Sequence of chain 55.C:
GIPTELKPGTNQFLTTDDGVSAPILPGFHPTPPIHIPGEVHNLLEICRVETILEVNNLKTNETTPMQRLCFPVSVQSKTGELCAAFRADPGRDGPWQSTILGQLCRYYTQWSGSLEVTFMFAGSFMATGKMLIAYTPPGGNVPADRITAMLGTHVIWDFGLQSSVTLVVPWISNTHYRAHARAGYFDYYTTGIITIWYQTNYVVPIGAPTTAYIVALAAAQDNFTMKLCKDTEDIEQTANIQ

Binding-site contacts:
Ligand atom CAA contacts residue VAL179 of chain 54.A at 3.5 Å (hydrophobic).
Ligand atom NBD contacts residue TRP203 of chain 54.A at 3.6 Å.
Ligand atom NBC contacts residue ASN228 of chain 54.A at 3.7 Å.
Ligand atom CAS contacts residue TRP203 of chain 54.A at 3.4 Å (hydrophobic).
Ligand atom CAE contacts residue ASN228 of chain 54.A at 3.6 Å.
Ligand atom CAS contacts residue ASN228 of chain 54.A at 3.5 Å.
Ligand atom CAG contacts residue ASN228 of chain 54.A at 3.3 Å.
Ligand atom CAO contacts residue MET230 of chain 54.A at 3.6 Å (hydrophobic).
Ligand atom OAW contacts residue MET195 of chain 54.A at 3.4 Å.
Ligand atom CAK contacts residue PHE135 of chain 54.A at 3.3 Å (hydrophobic).
Ligand atom CAS contacts residue TYR201 of chain 54.A at 3.9 Å (hydrophobic).
Ligand atom CBA contacts residue ASN228 of chain 54.A at 3.7 Å.
Ligand atom CAF contacts residue MET114 of chain 54.A at 3.1 Å (hydrophobic).
Ligand atom CAR contacts residue ASN228 of chain 54.A at 3.7 Å.
Ligand atom NBD contacts residue ASN228 of chain 54.A at 3.7 Å.
Ligand atom CAM contacts residue TYR155 of chain 54.A at 3.9 Å (hydrophobic).
Ligand atom CAE contacts residue GLN202 of chain 54.A at 3.6 Å.
Ligand atom CAQ contacts residue LEU113 of chain 54.A at 3.6 Å (hydrophobic).
Ligand atom CAN contacts residue ILE111 of chain 54.A at 3.8 Å (hydrophobic).
Ligand atom CAG contacts residue GLN202 of chain 54.A at 3.5 Å.
Ligand atom CAJ contacts residue TYR155 of chain 54.A at 3.5 Å (hydrophobic).
Ligand atom CAA contacts residue PRO177 of chain 54.A at 3.2 Å (hydrophobic).
Ligand atom CAL contacts residue ILE111 of chain 54.A at 3.9 Å (hydrophobic).
Ligand atom NAU contacts residue MET114 of chain 54.A at 3.9 Å.
Ligand atom NAT contacts residue TYR155 of chain 54.A at 3.9 Å.
Ligand atom OAC contacts residue ASP112 of chain 54.A at 3.8 Å.
Ligand atom CAD contacts residue PHE137 of chain 54.A at 3.9 Å (hydrophobic).
Ligand atom CAX contacts residue ASN228 of chain 54.A at 3.8 Å.
Ligand atom CAL contacts residue TYR155 of chain 54.A at 3.4 Å (hydrophobic).
Ligand atom CAN contacts residue PHE135 of chain 54.A at 3.8 Å (hydrophobic).
Ligand atom CBA contacts residue TRP203 of chain 54.A at 3.8 Å (hydrophobic).
Ligand atom CAI contacts residue PHE135 of chain 54.A at 3.5 Å (hydrophobic).
Ligand atom CAR contacts residue TYR201 of chain 54.A at 3.5 Å (hydrophobic).
Ligand atom CAP contacts residue LEU113 of chain 54.A at 3.6 Å (hydrophobic).
Ligand atom CAG contacts residue TRP203 of chain 54.A at 3.7 Å (hydrophobic).
Ligand atom CAF contacts residue ASP112 of chain 54.A at 3.9 Å.
Ligand atom CAH contacts residue MET114 of chain 54.A at 3.5 Å (hydrophobic).
Ligand atom CAZ contacts residue ILE111 of chain 54.A at 3.9 Å (hydrophobic).
Ligand atom OAC contacts residue LEU113 of chain 54.A at 3.4 Å (h-bond).
Ligand atom CBB contacts residue LEU113 of chain 54.A at 3.7 Å (hydrophobic).

A small-molecule ligand and the protein it binds are described below.
Small molecule (SMILES): CCO/N=C/c1ccc(OCC[C@@H](C)CCN2CCN(c3ccncc3)C2=O)cc1

Sequence of chain 54.A:
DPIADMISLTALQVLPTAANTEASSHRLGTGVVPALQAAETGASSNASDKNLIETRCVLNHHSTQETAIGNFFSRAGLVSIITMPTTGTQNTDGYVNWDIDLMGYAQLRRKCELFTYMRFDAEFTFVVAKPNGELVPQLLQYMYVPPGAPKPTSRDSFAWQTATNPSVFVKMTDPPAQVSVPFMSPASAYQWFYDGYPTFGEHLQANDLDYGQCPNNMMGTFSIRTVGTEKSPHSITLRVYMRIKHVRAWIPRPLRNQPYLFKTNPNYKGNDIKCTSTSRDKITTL

Sequence of chain 54.C:
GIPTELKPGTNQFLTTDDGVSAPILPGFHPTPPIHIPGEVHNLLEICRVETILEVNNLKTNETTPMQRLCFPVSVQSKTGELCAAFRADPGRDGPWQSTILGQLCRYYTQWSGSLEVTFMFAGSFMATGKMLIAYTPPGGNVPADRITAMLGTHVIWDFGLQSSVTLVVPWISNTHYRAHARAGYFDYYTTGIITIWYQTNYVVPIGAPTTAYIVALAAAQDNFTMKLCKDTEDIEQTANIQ